Binding-site contacts:
Ligand atom C3B contacts residue TYR250 of chain 1.B at 3.2 Å (hydrophobic).
Ligand atom O2D contacts residue ARG209 of chain 1.B at 3.2 Å (salt-bridge).
Ligand atom O2A contacts residue SER275 of chain 1.B at 3.1 Å (h-bond).
Ligand atom CHA contacts residue HIS247 of chain 1.B at 3.2 Å.
Ligand atom O2A contacts residue HIS277 of chain 1.B at 3.2 Å.
Ligand atom CAC contacts residue PRO196 of chain 1.B at 3.4 Å (hydrophobic).
Ligand atom ND contacts residue HIS247 of chain 1.B at 3.2 Å (h-bond).
Ligand atom C4A contacts residue ASP194 of chain 1.B at 3.3 Å.
Ligand atom NB contacts residue TYR190 of chain 1.B at 3.2 Å.
Ligand atom C2A contacts residue ILE195 of chain 1.B at 3.2 Å (hydrophobic).
Ligand atom C4D contacts residue HIS247 of chain 1.B at 3.0 Å.
Ligand atom C2B contacts residue TYR250 of chain 1.B at 3.2 Å (hydrophobic).
Ligand atom C4B contacts residue TYR250 of chain 1.B at 3.0 Å (hydrophobic).
Ligand atom CGD contacts residue ARG209 of chain 1.B at 3.2 Å.
Ligand atom CBB contacts residue LEU188 of chain 1.B at 3.1 Å (hydrophobic).
Ligand atom O1D contacts residue ARG209 of chain 1.B at 2.4 Å (salt-bridge).
Ligand atom C1B contacts residue TYR250 of chain 1.B at 3.1 Å (hydrophobic).
Ligand atom ND contacts residue ASP194 of chain 1.B at 3.1 Å (salt-bridge).
Ligand atom CMB contacts residue TYR250 of chain 1.B at 3.5 Å (hydrophobic).
Ligand atom OC contacts residue TYR250 of chain 1.B at 3.1 Å.
Ligand atom CMD contacts residue SER244 of chain 1.B at 3.5 Å.
Ligand atom CBC contacts residue CYS12 of chain 1.B at 1.7 Å (hydrophobic).
Ligand atom OB contacts residue TYR190 of chain 1.B at 3.4 Å.
Ligand atom CMC contacts residue SER193 of chain 1.B at 3.3 Å.
Ligand atom OB contacts residue TYR250 of chain 1.B at 3.5 Å (h-bond).
Ligand atom CHB contacts residue ASP194 of chain 1.B at 3.1 Å.
Ligand atom CAC contacts residue CYS12 of chain 1.B at 3.0 Å (hydrophobic).
Ligand atom NC contacts residue ASP194 of chain 1.B at 3.3 Å (salt-bridge).
Ligand atom C3A contacts residue ILE195 of chain 1.B at 3.5 Å (hydrophobic).
Ligand atom C1A contacts residue ASP194 of chain 1.B at 3.5 Å.
Ligand atom CAA contacts residue ILE195 of chain 1.B at 3.4 Å (hydrophobic).
Ligand atom C1A contacts residue HIS247 of chain 1.B at 3.3 Å.
Ligand atom O1A contacts residue TYR163 of chain 1.B at 2.8 Å (h-bond).
Ligand atom NB contacts residue TYR250 of chain 1.B at 2.9 Å (h-bond).
Ligand atom CGA contacts residue SER275 of chain 1.B at 3.0 Å.
Ligand atom C1B contacts residue ASP194 of chain 1.B at 3.2 Å.
Ligand atom O1A contacts residue SER275 of chain 1.B at 2.7 Å (h-bond).
Ligand atom O2D contacts residue TYR203 of chain 1.B at 3.1 Å (h-bond).
Ligand atom NB contacts residue ASP194 of chain 1.B at 2.6 Å (salt-bridge).
Ligand atom NA contacts residue ASP194 of chain 1.B at 2.7 Å (salt-bridge).

A protein and the small-molecule ligand that binds it are described below.
Small molecule (SMILES): C=CC1=C(C)/C(=C/c2[nH]c(/C=C3\N=C(/C=C4\NC(=O)C(C)=C4C=C)C(C)=C3CCC(=O)O)c(CCC(=O)O)c2C)NC1=O

Sequence of chain 1.B:
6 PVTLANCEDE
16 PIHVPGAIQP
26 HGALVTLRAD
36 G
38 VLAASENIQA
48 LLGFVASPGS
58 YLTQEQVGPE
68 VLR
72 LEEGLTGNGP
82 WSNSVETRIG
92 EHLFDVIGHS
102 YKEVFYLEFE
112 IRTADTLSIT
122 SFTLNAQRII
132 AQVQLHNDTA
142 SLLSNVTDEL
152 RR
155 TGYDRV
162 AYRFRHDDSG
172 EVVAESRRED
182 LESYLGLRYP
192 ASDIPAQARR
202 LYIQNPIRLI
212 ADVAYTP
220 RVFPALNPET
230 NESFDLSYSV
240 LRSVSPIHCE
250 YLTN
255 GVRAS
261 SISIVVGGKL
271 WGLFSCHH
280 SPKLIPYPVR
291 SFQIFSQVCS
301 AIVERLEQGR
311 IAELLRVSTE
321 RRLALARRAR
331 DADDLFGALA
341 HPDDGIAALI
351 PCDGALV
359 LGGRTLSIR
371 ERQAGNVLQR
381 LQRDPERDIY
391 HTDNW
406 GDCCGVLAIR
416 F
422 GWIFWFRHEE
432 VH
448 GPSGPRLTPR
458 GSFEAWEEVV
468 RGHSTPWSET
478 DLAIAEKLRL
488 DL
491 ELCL